Sequence of chain 1.A:
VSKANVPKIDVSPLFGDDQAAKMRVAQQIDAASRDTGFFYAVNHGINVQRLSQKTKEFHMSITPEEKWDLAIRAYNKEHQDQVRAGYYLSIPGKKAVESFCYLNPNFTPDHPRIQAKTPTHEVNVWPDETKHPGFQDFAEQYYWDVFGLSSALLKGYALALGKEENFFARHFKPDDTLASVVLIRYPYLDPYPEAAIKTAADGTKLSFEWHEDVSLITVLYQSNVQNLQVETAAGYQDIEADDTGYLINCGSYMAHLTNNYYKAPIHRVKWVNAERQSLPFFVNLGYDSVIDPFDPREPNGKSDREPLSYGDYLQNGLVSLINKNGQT

A protein and the small-molecule ligand that binds it are described below.
Small molecule (SMILES): CC(C)[C@@H](NC(=O)[C@H](CS)NC(=O)CCC[C@H](N)C(=O)O)C(=O)O

Binding-site contacts:
Ligand atom C1 contacts residue CYS104 of chain 1.A at 3.9 Å (hydrophobic).
Ligand atom C16 contacts residue VVO1 of chain 1.D at 3.3 Å.
Ligand atom O19 contacts residue SER183 of chain 1.A at 2.7 Å (h-bond).
Ligand atom C33 contacts residue VVO1 of chain 1.D at 3.1 Å.
Ligand atom N29 contacts residue VVO1 of chain 1.D at 3.8 Å.
Ligand atom O42 contacts residue ILE187 of chain 1.A at 3.8 Å.
Ligand atom C7 contacts residue LEU324 of chain 1.A at 3.9 Å (hydrophobic).
Ligand atom S17 contacts residue HIS214 of chain 1.A at 3.2 Å (h-bond).
Ligand atom C10 contacts residue LEU324 of chain 1.A at 3.8 Å (hydrophobic).
Ligand atom C30 contacts residue SER281 of chain 1.A at 3.8 Å.
Ligand atom N14 contacts residue TYR91 of chain 1.A at 3.1 Å (h-bond).
Ligand atom O19 contacts residue ARG87 of chain 1.A at 2.9 Å (salt-bridge).
Ligand atom C16 contacts residue PHE211 of chain 1.A at 3.7 Å (hydrophobic).
Ligand atom C31 contacts residue SER281 of chain 1.A at 3.5 Å.
Ligand atom O20 contacts residue ARG87 of chain 1.A at 2.8 Å (salt-bridge).
Ligand atom O18 contacts residue ILE187 of chain 1.A at 3.7 Å.
Ligand atom O15 contacts residue THR331 of chain 1.A at 3.9 Å.
Ligand atom C32 contacts residue SER281 of chain 1.A at 3.5 Å.
Ligand atom C1 contacts residue SER183 of chain 1.A at 3.7 Å.
Ligand atom S17 contacts residue PHE285 of chain 1.A at 3.8 Å.
Ligand atom C16 contacts residue HIS214 of chain 1.A at 3.2 Å.
Ligand atom O42 contacts residue TYR189 of chain 1.A at 3.4 Å.
Ligand atom O18 contacts residue PRO283 of chain 1.A at 3.9 Å.
Ligand atom S17 contacts residue VVO1 of chain 1.D at 2.4 Å.
Ligand atom O42 contacts residue SER281 of chain 1.A at 2.6 Å (h-bond).
Ligand atom C3 contacts residue LEU321 of chain 1.A at 3.8 Å (hydrophobic).
Ligand atom C37 contacts residue VVO1 of chain 1.D at 3.7 Å.
Ligand atom S17 contacts residue ASP216 of chain 1.A at 3.0 Å (salt-bridge).
Ligand atom C31 contacts residue TYR189 of chain 1.A at 3.5 Å (hydrophobic).
Ligand atom C37 contacts residue PRO283 of chain 1.A at 3.9 Å (hydrophobic).
Ligand atom C1 contacts residue ARG87 of chain 1.A at 3.6 Å.
Ligand atom N14 contacts residue CYS104 of chain 1.A at 3.9 Å.
Ligand atom C32 contacts residue VVO1 of chain 1.D at 3.9 Å.
Ligand atom C30 contacts residue ILE187 of chain 1.A at 3.5 Å (hydrophobic).
Ligand atom C33 contacts residue VAL272 of chain 1.A at 4.0 Å (hydrophobic).
Ligand atom N11 contacts residue PHE285 of chain 1.A at 3.6 Å.
Ligand atom O43 contacts residue TYR189 of chain 1.A at 2.7 Å (h-bond).
Ligand atom O18 contacts residue PHE285 of chain 1.A at 3.4 Å.
Ligand atom C31 contacts residue ILE187 of chain 1.A at 3.6 Å (hydrophobic).
Ligand atom C4 contacts residue PHE285 of chain 1.A at 3.9 Å (hydrophobic).